Sequence of chain 1.B:
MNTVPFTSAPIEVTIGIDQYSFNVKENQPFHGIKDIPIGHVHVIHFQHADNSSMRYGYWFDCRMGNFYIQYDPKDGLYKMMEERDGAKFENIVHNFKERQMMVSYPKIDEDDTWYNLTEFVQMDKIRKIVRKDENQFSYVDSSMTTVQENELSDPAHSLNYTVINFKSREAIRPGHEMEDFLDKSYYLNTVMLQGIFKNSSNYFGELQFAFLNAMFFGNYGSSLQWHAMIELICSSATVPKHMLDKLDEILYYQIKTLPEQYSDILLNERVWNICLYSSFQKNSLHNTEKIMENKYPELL

Binding-site contacts:
Ligand atom O1 contacts residue LYS92 of chain 1.B at 2.8 Å (salt-bridge).
Ligand atom CL1 contacts residue PRO9 of chain 1.B at 4.2 Å.
Ligand atom CL1 contacts residue THR11 of chain 1.B at 3.5 Å.
Ligand atom C1 contacts residue LYS92 of chain 1.B at 3.3 Å.
Ligand atom CL1 contacts residue TYR72 of chain 1.B at 4.5 Å.
Ligand atom C3 contacts residue GLN74 of chain 1.B at 4.4 Å.
Ligand atom O contacts residue GLN74 of chain 1.B at 4.4 Å.
Ligand atom C contacts residue LYS92 of chain 1.B at 4.4 Å.
Ligand atom CL1 contacts residue PHE10 of chain 1.B at 3.4 Å.
Ligand atom N contacts residue LYS92 of chain 1.B at 3.9 Å.
Ligand atom C2 contacts residue TYR72 of chain 1.B at 3.8 Å (hydrophobic).
Ligand atom C8 contacts residue TYR72 of chain 1.B at 4.5 Å (hydrophobic).
Ligand atom CL1 contacts residue PHE100 of chain 1.B at 3.4 Å.
Ligand atom C8 contacts residue PHE100 of chain 1.B at 4.4 Å (hydrophobic).
Ligand atom C10 contacts residue TYR72 of chain 1.B at 4.2 Å (hydrophobic).
Ligand atom C4 contacts residue LYS92 of chain 1.B at 3.6 Å.
Ligand atom C3 contacts residue TYR72 of chain 1.B at 3.5 Å (hydrophobic).
Ligand atom CL contacts residue TYR72 of chain 1.B at 3.7 Å.
Ligand atom C9 contacts residue TYR72 of chain 1.B at 3.9 Å (hydrophobic).
Ligand atom CL contacts residue LYS92 of chain 1.B at 4.4 Å.
Ligand atom C7 contacts residue THR11 of chain 1.B at 4.4 Å.
Ligand atom CL contacts residue GLU87 of chain 1.B at 3.2 Å.

This protein binds this small molecule.
Small molecule (SMILES): CCN(CCO)C(=O)c1ccc(Cl)cc1Cl